A small-molecule ligand and the protein it binds are described below.
Small molecule (SMILES): CC(C)=CCCC(C)=CCS[P](=O)(O)OP(=O)(O)O

Sequence of chain 1.J:
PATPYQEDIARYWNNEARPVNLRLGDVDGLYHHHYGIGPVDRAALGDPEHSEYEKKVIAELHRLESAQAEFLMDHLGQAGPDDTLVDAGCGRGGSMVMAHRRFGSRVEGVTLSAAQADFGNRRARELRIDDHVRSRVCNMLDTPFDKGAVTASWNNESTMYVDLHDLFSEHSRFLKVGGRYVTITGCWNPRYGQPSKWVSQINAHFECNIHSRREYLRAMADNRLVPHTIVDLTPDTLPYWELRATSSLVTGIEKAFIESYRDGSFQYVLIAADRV

Binding-site contacts:
Ligand atom O1B contacts residue TYR71 of chain 1.J at 3.5 Å (h-bond).
Ligand atom PA contacts residue ARG280 of chain 1.J at 3.5 Å.
Ligand atom PB contacts residue MG1 of chain 1.BB at 3.2 Å.
Ligand atom O3A contacts residue PHE242 of chain 1.J at 3.8 Å.
Ligand atom O3A contacts residue ARG280 of chain 1.J at 2.7 Å (salt-bridge).
Ligand atom S1 contacts residue HIS69 of chain 1.J at 3.5 Å (h-bond).
Ligand atom S1 contacts residue TYR71 of chain 1.J at 3.8 Å.
Ligand atom C8 contacts residue GLY222 of chain 1.J at 3.7 Å.
Ligand atom O1A contacts residue VAL56 of chain 1.J at 3.3 Å.
Ligand atom PB contacts residue HIS69 of chain 1.J at 3.8 Å.
Ligand atom O3A contacts residue TYR71 of chain 1.J at 3.1 Å (h-bond).
Ligand atom O1B contacts residue ARG54 of chain 1.J at 3.5 Å (salt-bridge).
Ligand atom O2A contacts residue ASN57 of chain 1.J at 3.1 Å (h-bond).
Ligand atom O1A contacts residue ASN57 of chain 1.J at 3.1 Å (h-bond).
Ligand atom O3B contacts residue HIS69 of chain 1.J at 2.8 Å (h-bond).
Ligand atom C6 contacts residue TYR71 of chain 1.J at 3.8 Å (hydrophobic).
Ligand atom C9 contacts residue PHE302 of chain 1.J at 3.6 Å (hydrophobic).
Ligand atom O2B contacts residue HIS70 of chain 1.J at 3.6 Å.
Ligand atom O2A contacts residue VAL56 of chain 1.J at 3.6 Å.
Ligand atom O2A contacts residue ARG280 of chain 1.J at 2.8 Å (salt-bridge).
Ligand atom C10 contacts residue TYR197 of chain 1.J at 3.2 Å (hydrophobic).
Ligand atom O1B contacts residue MG1 of chain 1.BB at 3.5 Å.
Ligand atom O2A contacts residue MG1 of chain 1.BB at 2.0 Å.
Ligand atom PA contacts residue MG1 of chain 1.BB at 3.3 Å.
Ligand atom C2 contacts residue PHE242 of chain 1.J at 3.7 Å (hydrophobic).
Ligand atom C8 contacts residue GLU193 of chain 1.J at 3.7 Å.
Ligand atom C1 contacts residue PHE242 of chain 1.J at 3.5 Å (hydrophobic).
Ligand atom O3B contacts residue ARG54 of chain 1.J at 3.4 Å (salt-bridge).
Ligand atom C5 contacts residue PHE242 of chain 1.J at 3.7 Å (hydrophobic).
Ligand atom C2 contacts residue TYR71 of chain 1.J at 3.5 Å (hydrophobic).
Ligand atom O3B contacts residue ASN57 of chain 1.J at 3.7 Å.
Ligand atom O1A contacts residue ARG54 of chain 1.J at 2.7 Å (salt-bridge).
Ligand atom C1 contacts residue TYR71 of chain 1.J at 3.5 Å (hydrophobic).
Ligand atom O2B contacts residue MG1 of chain 1.BB at 2.0 Å.
Ligand atom O2B contacts residue ASN57 of chain 1.J at 3.0 Å (h-bond).
Ligand atom C9 contacts residue MET196 of chain 1.J at 3.8 Å (hydrophobic).
Ligand atom O2A contacts residue TYR71 of chain 1.J at 3.8 Å.
Ligand atom O2B contacts residue HIS69 of chain 1.J at 3.2 Å.
Ligand atom O3B contacts residue TRP49 of chain 1.J at 3.1 Å.
Ligand atom C10 contacts residue TRP49 of chain 1.J at 3.5 Å (hydrophobic).